Sequence of chain 1.A:
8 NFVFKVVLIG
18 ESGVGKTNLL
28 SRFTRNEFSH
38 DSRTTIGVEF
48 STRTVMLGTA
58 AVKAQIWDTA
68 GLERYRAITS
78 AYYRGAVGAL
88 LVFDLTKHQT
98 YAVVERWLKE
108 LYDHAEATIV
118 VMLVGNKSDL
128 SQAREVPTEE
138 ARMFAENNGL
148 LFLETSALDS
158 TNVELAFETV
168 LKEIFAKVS

Binding-site contacts:
Ligand atom O6 contacts residue ASN123 of chain 1.A at 3.4 Å (h-bond).
Ligand atom O1B contacts residue VAL21 of chain 1.A at 3.4 Å (h-bond).
Ligand atom N3B contacts residue GLY20 of chain 1.A at 3.0 Å (h-bond).
Ligand atom N3B contacts residue MG1 of chain 1.E at 3.4 Å.
Ligand atom N1 contacts residue ASP126 of chain 1.A at 2.7 Å (salt-bridge).
Ligand atom O6 contacts residue SER153 of chain 1.A at 3.5 Å.
Ligand atom N2 contacts residue LEU155 of chain 1.A at 3.5 Å.
Ligand atom PG contacts residue MG1 of chain 1.E at 3.2 Å.
Ligand atom O3G contacts residue ALA67 of chain 1.A at 3.5 Å.
Ligand atom N2 contacts residue ASP126 of chain 1.A at 2.6 Å (salt-bridge).
Ligand atom O6 contacts residue LYS124 of chain 1.A at 3.5 Å.
Ligand atom N7 contacts residue ASN123 of chain 1.A at 3.3 Å (h-bond).
Ligand atom O1A contacts residue THR24 of chain 1.A at 3.4 Å (h-bond).
Ligand atom C2 contacts residue ASP126 of chain 1.A at 3.4 Å.
Ligand atom O6 contacts residue LEU155 of chain 1.A at 3.4 Å (h-bond).
Ligand atom C2' contacts residue ASN25 of chain 1.A at 3.5 Å.
Ligand atom O2B contacts residue MG1 of chain 1.E at 2.0 Å.
Ligand atom O2' contacts residue SER36 of chain 1.A at 2.6 Å (h-bond).
Ligand atom O2G contacts residue MG1 of chain 1.E at 2.0 Å.
Ligand atom PB contacts residue MG1 of chain 1.E at 3.2 Å.
Ligand atom O1G contacts residue THR41 of chain 1.A at 2.6 Å (h-bond).
Ligand atom O2' contacts residue PHE35 of chain 1.A at 3.4 Å.
Ligand atom O3G contacts residue SER19 of chain 1.A at 3.4 Å.
Ligand atom O3A contacts residue GLY22 of chain 1.A at 3.2 Å (h-bond).
Ligand atom O4' contacts residue LYS124 of chain 1.A at 2.9 Å (salt-bridge).
Ligand atom O1A contacts residue ASN25 of chain 1.A at 3.0 Å (h-bond).
Ligand atom O2' contacts residue HIS37 of chain 1.A at 3.3 Å.
Ligand atom O1B contacts residue LYS23 of chain 1.A at 2.9 Å (salt-bridge).
Ligand atom O2B contacts residue THR24 of chain 1.A at 2.8 Å (h-bond).
Ligand atom O1A contacts residue GLY22 of chain 1.A at 3.2 Å.
Ligand atom PB contacts residue LYS23 of chain 1.A at 3.5 Å.
Ligand atom O3' contacts residue HIS37 of chain 1.A at 2.9 Å (h-bond).
Ligand atom O1B contacts residue GLY22 of chain 1.A at 3.1 Å (h-bond).
Ligand atom N2 contacts residue LEU127 of chain 1.A at 3.5 Å.
Ligand atom O1G contacts residue SER19 of chain 1.A at 2.5 Å (h-bond).
Ligand atom O3G contacts residue GLY68 of chain 1.A at 2.9 Å (h-bond).
Ligand atom O6 contacts residue ASP126 of chain 1.A at 3.5 Å (salt-bridge).
Ligand atom O3G contacts residue LYS23 of chain 1.A at 2.7 Å (salt-bridge).
Ligand atom O2G contacts residue THR42 of chain 1.A at 2.8 Å (h-bond).
Ligand atom O6 contacts residue ALA154 of chain 1.A at 2.9 Å (h-bond).

The small molecule below binds the protein below.
Small molecule (SMILES): Nc1nc2c(ncn2[C@@H]2O[C@H](CO[P](=O)(O)O[P](=O)(O)NP(=O)(O)O)[C@@H](O)[C@H]2O)c(=O)[nH]1